Sequence of chain 1.R:
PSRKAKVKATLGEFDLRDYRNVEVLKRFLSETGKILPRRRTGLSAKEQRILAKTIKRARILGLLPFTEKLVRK

Sequence of chain 1.O:
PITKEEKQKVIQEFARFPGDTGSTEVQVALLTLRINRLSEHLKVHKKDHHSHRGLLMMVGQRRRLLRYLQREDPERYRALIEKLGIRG

Binding-site contacts:
Ligand atom O61 contacts residue ARG34 of chain 1.O at 3.9 Å.
Ligand atom C61 contacts residue ARG34 of chain 1.O at 3.5 Å.
Ligand atom O34 contacts residue LYS53 of chain 1.R at 4.4 Å.

This small molecule binds to this protein.
Small molecule (SMILES): NC[C@@H]1O[C@H](O[C@H]2[C@@H](O)[C@H](O[C@@H]3[C@@H](O)[C@H](N)C[C@H](N)[C@H]3O[C@H]3O[C@H](CO)[C@@H](O)[C@H](O)[C@H]3N)O[C@@H]2CO)[C@H](N)[C@@H](O)[C@@H]1O